A small-molecule ligand and the protein it binds are described below.
Small molecule (SMILES): CC(=O)N[C@@H]1[C@@H](O)[C@H](O)[C@@H](CO)O[C@H]1O

Binding-site contacts:
Ligand atom O3 contacts residue TRP357 of chain 4.A at 3.6 Å.
Ligand atom C5 contacts residue TRP357 of chain 4.A at 4.4 Å (hydrophobic).
Ligand atom C8 contacts residue TRP357 of chain 4.A at 3.5 Å (hydrophobic).
Ligand atom O4 contacts residue TRP357 of chain 4.A at 4.1 Å.
Ligand atom C3 contacts residue ASN65 of chain 4.A at 3.8 Å.
Ligand atom C5 contacts residue ASN65 of chain 4.A at 3.6 Å.
Ligand atom C3 contacts residue TRP357 of chain 4.A at 3.5 Å (hydrophobic).
Ligand atom C4 contacts residue TRP357 of chain 4.A at 4.4 Å (hydrophobic).
Ligand atom N2 contacts residue TRP357 of chain 4.A at 3.3 Å (h-bond).
Ligand atom C2 contacts residue TRP357 of chain 4.A at 3.9 Å (hydrophobic).
Ligand atom C1 contacts residue ASN65 of chain 4.A at 1.4 Å.
Ligand atom O5 contacts residue ASN65 of chain 4.A at 2.3 Å (h-bond).
Ligand atom O7 contacts residue ASN65 of chain 4.A at 4.2 Å.
Ligand atom O6 contacts residue ASN65 of chain 4.A at 4.4 Å.
Ligand atom C4 contacts residue ASN65 of chain 4.A at 4.3 Å.
Ligand atom C7 contacts residue ASN65 of chain 4.A at 3.8 Å.
Ligand atom C1 contacts residue TRP357 of chain 4.A at 3.7 Å (hydrophobic).
Ligand atom C2 contacts residue ASN65 of chain 4.A at 2.5 Å.
Ligand atom C7 contacts residue TRP357 of chain 4.A at 3.9 Å (hydrophobic).
Ligand atom N2 contacts residue ASN65 of chain 4.A at 2.9 Å (h-bond).

Sequence of chain 4.A:
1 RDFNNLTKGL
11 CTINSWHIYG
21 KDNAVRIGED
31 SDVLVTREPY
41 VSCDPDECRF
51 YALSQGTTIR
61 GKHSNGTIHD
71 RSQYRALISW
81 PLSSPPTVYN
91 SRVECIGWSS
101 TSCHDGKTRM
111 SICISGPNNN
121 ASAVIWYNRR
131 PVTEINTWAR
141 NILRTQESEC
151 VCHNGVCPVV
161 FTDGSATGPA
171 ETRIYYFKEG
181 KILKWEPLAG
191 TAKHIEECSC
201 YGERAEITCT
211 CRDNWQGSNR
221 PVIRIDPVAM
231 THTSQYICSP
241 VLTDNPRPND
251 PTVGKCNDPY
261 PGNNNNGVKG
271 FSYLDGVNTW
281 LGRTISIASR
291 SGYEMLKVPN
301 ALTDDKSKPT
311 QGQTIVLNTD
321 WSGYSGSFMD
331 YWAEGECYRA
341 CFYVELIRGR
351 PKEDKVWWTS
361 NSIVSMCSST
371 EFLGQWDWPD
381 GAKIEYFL